Sequence of chain 1.G:
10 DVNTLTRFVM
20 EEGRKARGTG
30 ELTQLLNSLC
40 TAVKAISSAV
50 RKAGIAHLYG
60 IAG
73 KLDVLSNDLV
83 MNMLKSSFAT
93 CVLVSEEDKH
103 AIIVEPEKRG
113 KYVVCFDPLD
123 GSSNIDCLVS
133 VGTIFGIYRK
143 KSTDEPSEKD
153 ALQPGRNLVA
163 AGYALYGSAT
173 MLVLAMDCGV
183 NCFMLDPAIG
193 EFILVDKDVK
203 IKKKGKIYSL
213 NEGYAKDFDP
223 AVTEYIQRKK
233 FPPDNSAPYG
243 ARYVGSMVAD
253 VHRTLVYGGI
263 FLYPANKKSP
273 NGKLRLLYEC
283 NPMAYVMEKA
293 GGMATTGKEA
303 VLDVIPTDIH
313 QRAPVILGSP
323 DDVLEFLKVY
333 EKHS

Binding-site contacts:
Ligand atom N4 contacts residue GLY27 of chain 1.E at 3.2 Å.
Ligand atom C7 contacts residue GLY22 of chain 1.E at 3.5 Å.
Ligand atom O17 contacts residue THR32 of chain 1.E at 2.7 Å (h-bond).
Ligand atom N9 contacts residue GLY29 of chain 1.E at 3.6 Å.
Ligand atom C23 contacts residue ASP179 of chain 1.E at 3.7 Å.
Ligand atom C13 contacts residue ARG23 of chain 1.E at 3.6 Å.
Ligand atom O16 contacts residue GLY29 of chain 1.E at 3.2 Å.
Ligand atom C12 contacts residue GLY22 of chain 1.E at 3.8 Å.
Ligand atom C20 contacts residue GLU21 of chain 1.E at 3.9 Å.
Ligand atom N9 contacts residue GLY27 of chain 1.E at 3.2 Å (h-bond).
Ligand atom C14 contacts residue 95S1 of chain 1.O at 3.6 Å.
Ligand atom C2 contacts residue GLY22 of chain 1.E at 3.6 Å.
Ligand atom O16 contacts residue GLU30 of chain 1.E at 3.5 Å (salt-bridge).
Ligand atom C3 contacts residue 95S1 of chain 1.O at 3.7 Å.
Ligand atom C14 contacts residue ARG23 of chain 1.E at 3.4 Å.
Ligand atom C7 contacts residue GLY27 of chain 1.E at 3.8 Å.
Ligand atom BR19 contacts residue GLY29 of chain 1.G at 3.8 Å.
Ligand atom O16 contacts residue THR32 of chain 1.E at 3.0 Å (h-bond).
Ligand atom O17 contacts residue GLY29 of chain 1.E at 3.3 Å.
Ligand atom C7 contacts residue GLY29 of chain 1.E at 3.3 Å.
Ligand atom S1 contacts residue GLY29 of chain 1.E at 3.8 Å.
Ligand atom N4 contacts residue THR28 of chain 1.E at 3.7 Å.
Ligand atom O17 contacts residue GLY22 of chain 1.E at 3.6 Å.
Ligand atom O16 contacts residue LEU31 of chain 1.E at 3.1 Å (h-bond).
Ligand atom N9 contacts residue GLY22 of chain 1.E at 3.6 Å (h-bond).
Ligand atom N4 contacts residue GLY29 of chain 1.E at 3.2 Å (h-bond).
Ligand atom C8 contacts residue GLY22 of chain 1.E at 3.6 Å.
Ligand atom C8 contacts residue THR32 of chain 1.E at 3.4 Å.
Ligand atom C7 contacts residue THR32 of chain 1.E at 3.9 Å.
Ligand atom O15 contacts residue THR28 of chain 1.E at 3.9 Å.
Ligand atom O15 contacts residue GLY27 of chain 1.E at 3.5 Å.
Ligand atom C20 contacts residue VAL18 of chain 1.E at 3.7 Å (hydrophobic).
Ligand atom C13 contacts residue 95S1 of chain 1.O at 3.8 Å.
Ligand atom S6 contacts residue ALA25 of chain 1.E at 3.8 Å.
Ligand atom C20 contacts residue MET178 of chain 1.E at 3.7 Å (hydrophobic).
Ligand atom N11 contacts residue ARG23 of chain 1.E at 3.7 Å.
Ligand atom C14 contacts residue THR28 of chain 1.G at 3.5 Å.
Ligand atom N4 contacts residue GLY22 of chain 1.E at 3.8 Å.
Ligand atom N11 contacts residue 95S1 of chain 1.O at 3.6 Å.
Ligand atom S5 contacts residue MET19 of chain 1.E at 3.9 Å.

This small molecule binds to this protein.
Small molecule (SMILES): COCCc1sc(S(=O)(=O)NC(=O)Nc2ncc(Br)s2)cc1C

Sequence of chain 1.E:
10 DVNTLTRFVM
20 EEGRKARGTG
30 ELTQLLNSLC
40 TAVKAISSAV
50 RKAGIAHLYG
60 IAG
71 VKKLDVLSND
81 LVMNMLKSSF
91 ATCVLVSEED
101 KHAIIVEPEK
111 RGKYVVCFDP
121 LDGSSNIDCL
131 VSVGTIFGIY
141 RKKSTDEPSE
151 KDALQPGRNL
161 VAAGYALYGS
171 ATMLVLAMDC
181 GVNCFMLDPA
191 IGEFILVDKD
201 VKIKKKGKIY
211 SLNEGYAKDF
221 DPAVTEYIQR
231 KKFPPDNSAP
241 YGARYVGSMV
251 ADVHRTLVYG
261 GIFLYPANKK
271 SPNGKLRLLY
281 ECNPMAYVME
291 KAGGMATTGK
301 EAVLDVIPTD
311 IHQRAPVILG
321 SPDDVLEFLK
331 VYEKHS